Sequence of chain 59.A:
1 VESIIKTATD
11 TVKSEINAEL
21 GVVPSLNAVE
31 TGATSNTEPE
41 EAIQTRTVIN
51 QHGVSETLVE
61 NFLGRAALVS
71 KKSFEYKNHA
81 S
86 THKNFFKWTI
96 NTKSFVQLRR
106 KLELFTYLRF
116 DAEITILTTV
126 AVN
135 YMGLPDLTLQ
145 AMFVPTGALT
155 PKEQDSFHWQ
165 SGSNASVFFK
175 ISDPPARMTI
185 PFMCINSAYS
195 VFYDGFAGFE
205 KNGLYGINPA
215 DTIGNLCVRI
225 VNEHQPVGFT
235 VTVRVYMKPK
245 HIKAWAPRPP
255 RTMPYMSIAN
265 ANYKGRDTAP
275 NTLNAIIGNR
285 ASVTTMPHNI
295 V

The protein below binds the small molecule below.
Small molecule (SMILES): CC(=O)N[C@H]1[C@H]([C@H](O)[C@H](O)CO)O[C@@](OC[C@H]2O[C@@H](O[C@H]3[C@H](O)[C@@H](O)[C@H](O)O[C@@H]3CO)[C@H](O)[C@@H](O)[C@H]2O)(C(=O)O)C[C@@H]1O

Binding-site contacts:
Ligand atom O10 contacts residue ASN275 of chain 59.A at 2.9 Å (h-bond).
Ligand atom O1B contacts residue ARG104 of chain 59.C at 2.8 Å (salt-bridge).
Ligand atom C10 contacts residue ASN275 of chain 59.A at 3.3 Å.
Ligand atom O3 contacts residue PRO274 of chain 59.A at 3.8 Å.
Ligand atom C4 contacts residue ASP232 of chain 59.C at 3.5 Å.
Ligand atom O10 contacts residue ARG270 of chain 59.A at 3.3 Å.
Ligand atom O3 contacts residue GLY282 of chain 59.A at 3.4 Å.
Ligand atom O3 contacts residue ASP91 of chain 59.C at 4.0 Å.
Ligand atom O4 contacts residue ASP232 of chain 59.C at 2.7 Å (salt-bridge).
Ligand atom N5 contacts residue PRO231 of chain 59.C at 2.9 Å (h-bond).
Ligand atom O4 contacts residue ASP91 of chain 59.C at 2.7 Å (salt-bridge).
Ligand atom C4 contacts residue ASP91 of chain 59.C at 3.2 Å.
Ligand atom O4 contacts residue PRO231 of chain 59.C at 3.8 Å.
Ligand atom C5 contacts residue ASN275 of chain 59.A at 3.6 Å.
Ligand atom C5 contacts residue PRO231 of chain 59.C at 3.7 Å (hydrophobic).
Ligand atom O4 contacts residue ARG95 of chain 59.C at 3.6 Å (salt-bridge).
Ligand atom C3 contacts residue ARG95 of chain 59.C at 3.9 Å.
Ligand atom C4 contacts residue ARG104 of chain 59.C at 3.9 Å.
Ligand atom N5 contacts residue ASP232 of chain 59.C at 4.1 Å.
Ligand atom C11 contacts residue GLY234 of chain 59.C at 3.8 Å.
Ligand atom C4 contacts residue PRO231 of chain 59.C at 3.5 Å (hydrophobic).
Ligand atom O7 contacts residue PRO274 of chain 59.A at 3.4 Å.
Ligand atom C4 contacts residue PRO274 of chain 59.A at 4.0 Å (hydrophobic).
Ligand atom O6 contacts residue PRO274 of chain 59.A at 3.7 Å.
Ligand atom O7 contacts residue ARG270 of chain 59.A at 3.8 Å.
Ligand atom C3 contacts residue ASP232 of chain 59.C at 4.0 Å.
Ligand atom C5 contacts residue PRO274 of chain 59.A at 4.0 Å (hydrophobic).
Ligand atom C3 contacts residue ARG104 of chain 59.C at 3.8 Å.
Ligand atom C4 contacts residue ASN275 of chain 59.A at 3.8 Å.
Ligand atom N5 contacts residue ASN275 of chain 59.A at 3.6 Å (h-bond).
Ligand atom O4 contacts residue ASN275 of chain 59.A at 3.0 Å (h-bond).
Ligand atom O6 contacts residue ASP91 of chain 59.C at 3.1 Å.
Ligand atom C11 contacts residue PRO231 of chain 59.C at 3.7 Å (hydrophobic).
Ligand atom C6 contacts residue ASP91 of chain 59.C at 3.8 Å.
Ligand atom C10 contacts residue PRO231 of chain 59.C at 3.8 Å (hydrophobic).
Ligand atom C3 contacts residue PRO274 of chain 59.A at 3.8 Å (hydrophobic).
Ligand atom C11 contacts residue ASP232 of chain 59.C at 3.8 Å.
Ligand atom C11 contacts residue ILE233 of chain 59.C at 3.8 Å (hydrophobic).
Ligand atom C1 contacts residue ARG104 of chain 59.C at 3.6 Å.
Ligand atom C3 contacts residue PRO274 of chain 59.A at 4.1 Å (hydrophobic).

Sequence of chain 59.C:
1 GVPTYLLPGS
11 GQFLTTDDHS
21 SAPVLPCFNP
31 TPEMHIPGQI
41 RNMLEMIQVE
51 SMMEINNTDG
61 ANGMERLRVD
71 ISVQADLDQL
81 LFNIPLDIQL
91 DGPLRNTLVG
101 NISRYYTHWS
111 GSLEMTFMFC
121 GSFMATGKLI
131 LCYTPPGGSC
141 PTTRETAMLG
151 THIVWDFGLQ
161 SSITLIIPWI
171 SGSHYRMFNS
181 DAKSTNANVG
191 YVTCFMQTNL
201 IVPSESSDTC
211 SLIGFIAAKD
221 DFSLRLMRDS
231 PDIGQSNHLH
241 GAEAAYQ